Binding-site contacts:
Ligand atom O5 contacts residue PRO369 of chain 1.C at 4.4 Å.
Ligand atom C2 contacts residue ASN370 of chain 1.C at 2.4 Å.
Ligand atom C1 contacts residue ASN370 of chain 1.C at 1.4 Å.
Ligand atom C5 contacts residue ASN370 of chain 1.C at 3.7 Å.
Ligand atom C7 contacts residue ASN370 of chain 1.C at 3.4 Å.
Ligand atom O5 contacts residue ASN370 of chain 1.C at 2.4 Å (h-bond).
Ligand atom C3 contacts residue ASN370 of chain 1.C at 3.7 Å.
Ligand atom N2 contacts residue ASN370 of chain 1.C at 2.8 Å (h-bond).
Ligand atom C4 contacts residue ASN370 of chain 1.C at 4.1 Å.
Ligand atom C8 contacts residue ASN370 of chain 1.C at 4.0 Å.
Ligand atom O7 contacts residue ASN370 of chain 1.C at 3.6 Å.

Sequence of chain 1.C:
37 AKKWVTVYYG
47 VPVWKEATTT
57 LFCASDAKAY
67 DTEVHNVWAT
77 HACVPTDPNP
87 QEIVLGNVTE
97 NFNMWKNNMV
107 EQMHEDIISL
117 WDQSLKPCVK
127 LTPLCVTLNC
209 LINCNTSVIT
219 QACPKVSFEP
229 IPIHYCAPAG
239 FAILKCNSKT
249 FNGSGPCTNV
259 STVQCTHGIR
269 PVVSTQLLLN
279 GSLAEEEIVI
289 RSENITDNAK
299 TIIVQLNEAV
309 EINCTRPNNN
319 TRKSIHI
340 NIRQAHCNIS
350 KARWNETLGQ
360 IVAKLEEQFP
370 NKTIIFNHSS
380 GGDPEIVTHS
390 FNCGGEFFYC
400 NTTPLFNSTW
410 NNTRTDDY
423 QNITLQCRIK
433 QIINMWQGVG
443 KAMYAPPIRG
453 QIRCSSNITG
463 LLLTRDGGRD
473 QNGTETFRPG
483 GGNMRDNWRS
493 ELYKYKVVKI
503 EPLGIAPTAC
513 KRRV

This protein binds this small molecule.
Small molecule (SMILES): CC(=O)N[C@@H]1[C@@H](O)[C@H](O)[C@@H](CO)O[C@H]1O